The protein below binds the small molecule below.
Small molecule (SMILES): O=C(O)[C@@H](O)C[C@H](O)[C@H](O)CO

Sequence of chain 1.A:
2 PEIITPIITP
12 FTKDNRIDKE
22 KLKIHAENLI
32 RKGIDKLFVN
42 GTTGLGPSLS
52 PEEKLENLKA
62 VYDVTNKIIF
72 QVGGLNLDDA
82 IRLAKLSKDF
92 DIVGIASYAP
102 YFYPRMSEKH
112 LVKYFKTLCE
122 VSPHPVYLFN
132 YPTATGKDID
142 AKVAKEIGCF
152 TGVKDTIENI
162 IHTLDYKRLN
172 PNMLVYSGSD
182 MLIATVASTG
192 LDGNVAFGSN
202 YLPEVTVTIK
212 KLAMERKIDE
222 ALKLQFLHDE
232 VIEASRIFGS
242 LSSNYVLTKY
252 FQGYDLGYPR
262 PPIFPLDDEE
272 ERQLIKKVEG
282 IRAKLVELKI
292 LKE

Binding-site contacts:
Ligand atom O6 contacts residue GXV1 of chain 1.D at 1.1 Å.
Ligand atom C6 contacts residue THR44 of chain 1.A at 3.2 Å.
Ligand atom C6 contacts residue PHE198 of chain 1.A at 3.4 Å (hydrophobic).
Ligand atom O1 contacts residue LYS155 of chain 1.A at 3.4 Å (salt-bridge).
Ligand atom C1 contacts residue THR44 of chain 1.A at 3.9 Å.
Ligand atom O2 contacts residue PHE130 of chain 1.A at 2.9 Å.
Ligand atom C4 contacts residue LYS155 of chain 1.A at 3.6 Å.
Ligand atom O6 contacts residue LEU242 of chain 1.A at 3.9 Å.
Ligand atom O1 contacts residue THR44 of chain 1.A at 2.7 Å (h-bond).
Ligand atom C3 contacts residue LYS155 of chain 1.A at 2.5 Å.
Ligand atom C4 contacts residue GXV1 of chain 1.D at 2.7 Å.
Ligand atom O4 contacts residue LYS155 of chain 1.A at 3.5 Å.
Ligand atom O2 contacts residue GLY42 of chain 1.A at 3.7 Å.
Ligand atom O6 contacts residue THR43 of chain 1.A at 3.6 Å.
Ligand atom C3 contacts residue GXV1 of chain 1.D at 3.9 Å.
Ligand atom O4 contacts residue THR157 of chain 1.A at 2.8 Å (h-bond).
Ligand atom C1 contacts residue PHE130 of chain 1.A at 3.5 Å (hydrophobic).
Ligand atom O2 contacts residue THR43 of chain 1.A at 3.2 Å (h-bond).
Ligand atom C6 contacts residue GXV1 of chain 1.D at 1.5 Å.
Ligand atom C1 contacts residue PRO7 of chain 1.A at 3.6 Å (hydrophobic).
Ligand atom C1 contacts residue THR43 of chain 1.A at 3.7 Å.
Ligand atom O2 contacts residue LYS155 of chain 1.A at 2.5 Å (salt-bridge).
Ligand atom C2 contacts residue LYS155 of chain 1.A at 1.4 Å.
Ligand atom C4 contacts residue PHE198 of chain 1.A at 3.6 Å (hydrophobic).
Ligand atom O4 contacts residue GXV1 of chain 1.D at 3.5 Å (h-bond).
Ligand atom O5 contacts residue GXV1 of chain 1.D at 1.3 Å (h-bond).
Ligand atom O5 contacts residue TYR132 of chain 1.A at 3.0 Å (h-bond).
Ligand atom C3 contacts residue PHE198 of chain 1.A at 4.0 Å (hydrophobic).
Ligand atom C3 contacts residue VAL196 of chain 1.A at 3.8 Å (hydrophobic).
Ligand atom C1 contacts residue LYS155 of chain 1.A at 2.2 Å.
Ligand atom C2 contacts residue PHE130 of chain 1.A at 3.5 Å (hydrophobic).
Ligand atom O6 contacts residue THR44 of chain 1.A at 3.3 Å (h-bond).
Ligand atom O4 contacts residue GLY179 of chain 1.A at 2.8 Å (h-bond).
Ligand atom O5 contacts residue THR157 of chain 1.A at 3.8 Å.
Ligand atom C5 contacts residue GXV1 of chain 1.D at 1.6 Å.
Ligand atom O1 contacts residue PRO7 of chain 1.A at 3.3 Å.
Ligand atom O1 contacts residue THR43 of chain 1.A at 3.4 Å (h-bond).
Ligand atom O2 contacts residue PHE39 of chain 1.A at 3.5 Å.
Ligand atom C4 contacts residue GLY179 of chain 1.A at 3.4 Å.
Ligand atom C3 contacts residue PRO7 of chain 1.A at 4.0 Å (hydrophobic).